Sequence of chain 1.D:
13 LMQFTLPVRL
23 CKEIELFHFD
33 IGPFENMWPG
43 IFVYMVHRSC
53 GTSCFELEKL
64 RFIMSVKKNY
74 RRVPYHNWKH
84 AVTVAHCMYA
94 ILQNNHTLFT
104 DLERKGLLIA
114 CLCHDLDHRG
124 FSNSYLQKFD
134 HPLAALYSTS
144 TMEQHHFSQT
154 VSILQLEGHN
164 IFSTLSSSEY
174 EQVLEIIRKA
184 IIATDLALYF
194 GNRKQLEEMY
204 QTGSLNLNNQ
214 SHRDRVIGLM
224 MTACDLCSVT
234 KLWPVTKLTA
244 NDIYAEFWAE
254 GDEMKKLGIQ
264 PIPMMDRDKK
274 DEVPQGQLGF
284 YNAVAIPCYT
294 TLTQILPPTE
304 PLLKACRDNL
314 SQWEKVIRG

A protein and the small-molecule ligand that binds it are described below.
Small molecule (SMILES): Cn1c(CCN2CCOc3ccccc3C2=O)nc2ccccc21

Binding-site contacts:
Ligand atom C13 contacts residue SER231 of chain 1.D at 2.9 Å.
Ligand atom C4 contacts residue MET267 of chain 1.D at 3.8 Å (hydrophobic).
Ligand atom C11 contacts residue TYR247 of chain 1.D at 3.7 Å (hydrophobic).
Ligand atom N3 contacts residue GLY279 of chain 1.D at 3.4 Å (h-bond).
Ligand atom C22 contacts residue GLY279 of chain 1.D at 3.7 Å.
Ligand atom C6 contacts residue MET267 of chain 1.D at 3.5 Å (hydrophobic).
Ligand atom C9 contacts residue GLY279 of chain 1.D at 3.7 Å.
Ligand atom C8 contacts residue GLY279 of chain 1.D at 3.5 Å.
Ligand atom C10 contacts residue MET267 of chain 1.D at 3.2 Å (hydrophobic).
Ligand atom C14 contacts residue SER231 of chain 1.D at 3.8 Å.
Ligand atom C19 contacts residue GLN280 of chain 1.D at 3.7 Å.
Ligand atom C24 contacts residue PHE283 of chain 1.D at 3.6 Å (hydrophobic).
Ligand atom C7 contacts residue GLY279 of chain 1.D at 3.8 Å.
Ligand atom C1 contacts residue GLY279 of chain 1.D at 3.2 Å.
Ligand atom C18 contacts residue VAL232 of chain 1.D at 3.8 Å (hydrophobic).
Ligand atom C2 contacts residue MET267 of chain 1.D at 3.5 Å (hydrophobic).
Ligand atom C23 contacts residue PHE283 of chain 1.D at 3.6 Å (hydrophobic).
Ligand atom N3 contacts residue MET267 of chain 1.D at 3.3 Å (h-bond).
Ligand atom C10 contacts residue GLN280 of chain 1.D at 3.8 Å.
Ligand atom C9 contacts residue GLU275 of chain 1.D at 3.3 Å.
Ligand atom C18 contacts residue ILE246 of chain 1.D at 3.7 Å (hydrophobic).
Ligand atom C2 contacts residue TYR247 of chain 1.D at 3.1 Å (hydrophobic).
Ligand atom C11 contacts residue GLN280 of chain 1.D at 3.0 Å.
Ligand atom C9 contacts residue MET267 of chain 1.D at 3.6 Å (hydrophobic).
Ligand atom C1 contacts residue MET267 of chain 1.D at 3.4 Å (hydrophobic).
Ligand atom C4 contacts residue GLY279 of chain 1.D at 3.3 Å.
Ligand atom C6 contacts residue GLY279 of chain 1.D at 3.7 Å.
Ligand atom O20 contacts residue GLN280 of chain 1.D at 2.9 Å (h-bond).
Ligand atom C14 contacts residue LEU229 of chain 1.D at 3.7 Å (hydrophobic).
Ligand atom C23 contacts residue PHE250 of chain 1.D at 3.8 Å (hydrophobic).
Ligand atom N12 contacts residue GLN280 of chain 1.D at 3.8 Å.
Ligand atom N5 contacts residue TYR247 of chain 1.D at 2.2 Å (h-bond).
Ligand atom C6 contacts residue TYR247 of chain 1.D at 3.5 Å (hydrophobic).
Ligand atom O21 contacts residue PHE250 of chain 1.D at 3.5 Å.
Ligand atom C2 contacts residue GLY279 of chain 1.D at 3.4 Å.
Ligand atom C22 contacts residue MET267 of chain 1.D at 3.5 Å (hydrophobic).
Ligand atom C7 contacts residue MET267 of chain 1.D at 3.2 Å (hydrophobic).
Ligand atom N5 contacts residue MET267 of chain 1.D at 3.3 Å.
Ligand atom C18 contacts residue SER231 of chain 1.D at 3.6 Å.
Ligand atom C7 contacts residue TYR247 of chain 1.D at 3.4 Å (hydrophobic).